The small molecule below binds the protein below.
Small molecule (SMILES): Cc1cn([C@H]2C[C@H](O[P](=O)(O)OC[C@H]3O[C@@H](n4cnc5c(N)ncnc54)C[C@@H]3O[P](=O)(O)OC[C@H]3O[C@@H](n4cnc5c(=O)nc(N)[nH]c54)C[C@@H]3O[P](=O)(O)OC[C@H]3O[C@@H](n4ccc(N)nc4=O)C[C@@H]3O[P](=O)(O)OC[C@H]3O[C@@H](n4cnc5c(=O)nc(N)[nH]c54)C[C@@H]3O[P](=O)(O)OC[C@H]3O[C@@H](n4cc(C)c(=O)[nH]c4=O)C[C@@H]3O)[C@@H](CO[P](=O)(O)O[C@H]3C[C@H](n4ccc(N)nc4=O)O[C@@H]3CO[P](=O)(O)O[C@H]3C[C@H](n4ccc(N)nc4=O)O[C@@H]3CO[P](=O)(O)O[C@H]3C[C@H](n4ccc(N)nc4=O)O[C@@H]3COP(=O)(O)O)O2)c(=O)[nH]c1=O

Binding-site contacts:
Ligand atom OP2 contacts residue ASP44 of chain 1.D at 2.9 Å (salt-bridge).
Ligand atom OP2 contacts residue TYR151 of chain 1.D at 3.8 Å.
Ligand atom OP2 contacts residue ASP144 of chain 1.D at 2.7 Å (salt-bridge).
Ligand atom OP2 contacts residue GLY146 of chain 1.D at 4.1 Å.
Ligand atom P contacts residue TYR222 of chain 1.D at 3.9 Å.
Ligand atom C5' contacts residue GLY146 of chain 1.D at 4.0 Å.
Ligand atom OP1 contacts residue CA1 of chain 1.F at 2.6 Å.
Ligand atom C5 contacts residue ASN152 of chain 1.D at 3.7 Å.
Ligand atom OP3 contacts residue CA1 of chain 1.F at 3.9 Å.
Ligand atom C5' contacts residue ASN163 of chain 1.D at 3.3 Å.
Ligand atom C5' contacts residue ASP145 of chain 1.D at 4.0 Å.
Ligand atom O5' contacts residue ASP145 of chain 1.D at 3.8 Å.
Ligand atom C3' contacts residue TYR151 of chain 1.D at 3.8 Å (hydrophobic).
Ligand atom N6 contacts residue ASN152 of chain 1.D at 3.9 Å.
Ligand atom OP2 contacts residue NA1 of chain 1.G at 2.0 Å (h-bond).
Ligand atom C2' contacts residue TYR151 of chain 1.D at 3.6 Å (hydrophobic).
Ligand atom OP2 contacts residue TYR222 of chain 1.D at 4.1 Å.
Ligand atom C6 contacts residue ASN163 of chain 1.D at 3.6 Å.
Ligand atom P contacts residue CA1 of chain 1.F at 2.9 Å.
Ligand atom OP1 contacts residue TYR222 of chain 1.D at 2.9 Å (h-bond).
Ligand atom C6 contacts residue TYR151 of chain 1.D at 3.3 Å (hydrophobic).
Ligand atom P contacts residue ASP144 of chain 1.D at 3.3 Å.
Ligand atom OP1 contacts residue ASP144 of chain 1.D at 3.1 Å (salt-bridge).
Ligand atom OP1 contacts residue LYS223 of chain 1.D at 3.3 Å (salt-bridge).
Ligand atom C5' contacts residue TYR151 of chain 1.D at 3.5 Å (hydrophobic).
Ligand atom C5 contacts residue GLN165 of chain 1.D at 4.0 Å.
Ligand atom C7 contacts residue TYR151 of chain 1.D at 4.1 Å (hydrophobic).
Ligand atom P contacts residue NA1 of chain 1.G at 3.4 Å.
Ligand atom C5 contacts residue ASN163 of chain 1.D at 3.5 Å.
Ligand atom N4 contacts residue ASN192 of chain 1.D at 3.9 Å.
Ligand atom O5' contacts residue ASN163 of chain 1.D at 3.8 Å.
Ligand atom O5' contacts residue ASP144 of chain 1.D at 3.7 Å.
Ligand atom OP2 contacts residue ASP145 of chain 1.D at 3.0 Å (salt-bridge).
Ligand atom C7 contacts residue ASN152 of chain 1.D at 3.2 Å.
Ligand atom O5' contacts residue NA1 of chain 1.G at 4.0 Å.
Ligand atom O5' contacts residue TYR151 of chain 1.D at 4.1 Å.
Ligand atom OP3 contacts residue NA1 of chain 1.G at 3.8 Å.
Ligand atom OP2 contacts residue LYS223 of chain 1.D at 3.4 Å.
Ligand atom OP2 contacts residue CA1 of chain 1.F at 2.4 Å.
Ligand atom C5 contacts residue TYR151 of chain 1.D at 3.5 Å (hydrophobic).

Sequence of chain 1.D:
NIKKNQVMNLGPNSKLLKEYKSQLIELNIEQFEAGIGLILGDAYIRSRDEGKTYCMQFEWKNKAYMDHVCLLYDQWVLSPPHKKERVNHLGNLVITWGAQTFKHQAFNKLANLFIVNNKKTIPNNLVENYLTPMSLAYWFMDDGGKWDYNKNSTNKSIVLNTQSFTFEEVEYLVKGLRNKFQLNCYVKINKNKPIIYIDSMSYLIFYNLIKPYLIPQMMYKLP